A small-molecule ligand and the protein it binds are described below.
Small molecule (SMILES): CC(C)C[C@H](NC(=O)[C@H](C)NC(=O)C[C@@H](c1ccccc1[N+](=O)O)N1O[C@H]1[C@H](Cc1ccc(O)cc1)NC(=O)[C@H](CC(N)=O)NC(=O)CNC(=O)[C@@H]1CCCN1C(=O)[C@H](C)NC(=O)[C@@H](N)Cc1ccccc1)C(=O)O

Sequence of chain 1.J:
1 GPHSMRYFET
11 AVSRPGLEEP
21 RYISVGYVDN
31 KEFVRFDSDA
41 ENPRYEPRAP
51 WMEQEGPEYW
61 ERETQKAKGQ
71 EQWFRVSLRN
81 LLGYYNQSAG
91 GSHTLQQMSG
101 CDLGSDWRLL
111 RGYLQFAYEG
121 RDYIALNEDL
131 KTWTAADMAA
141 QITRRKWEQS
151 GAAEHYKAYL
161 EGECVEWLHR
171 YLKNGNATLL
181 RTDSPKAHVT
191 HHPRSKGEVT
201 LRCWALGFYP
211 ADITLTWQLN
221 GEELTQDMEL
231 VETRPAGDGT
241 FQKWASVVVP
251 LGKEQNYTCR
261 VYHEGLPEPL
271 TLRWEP

Binding-site contacts:
Ligand atom OXT contacts residue TYR84 of chain 1.J at 3.4 Å (h-bond).
Ligand atom O contacts residue LYS66 of chain 1.J at 3.0 Å (salt-bridge).
Ligand atom O contacts residue TYR84 of chain 1.J at 2.7 Å (h-bond).
Ligand atom CB contacts residue GLN70 of chain 1.J at 3.3 Å.
Ligand atom CG contacts residue GLN70 of chain 1.J at 3.1 Å.
Ligand atom CD1 contacts residue TRP167 of chain 1.J at 3.0 Å (hydrophobic).
Ligand atom OAC contacts residue SER150 of chain 1.J at 3.4 Å (h-bond).
Ligand atom O contacts residue HIS155 of chain 1.J at 3.2 Å.
Ligand atom O contacts residue GLN70 of chain 1.J at 3.4 Å (h-bond).
Ligand atom CE1 contacts residue TRP167 of chain 1.J at 3.4 Å (hydrophobic).
Ligand atom CZ contacts residue LYS66 of chain 1.J at 3.2 Å.
Ligand atom N contacts residue TYR7 of chain 1.J at 3.2 Å (h-bond).
Ligand atom C contacts residue TYR7 of chain 1.J at 3.3 Å (hydrophobic).
Ligand atom OD1 contacts residue GLN97 of chain 1.J at 3.1 Å (h-bond).
Ligand atom CA contacts residue GLU63 of chain 1.J at 3.3 Å.
Ligand atom CD1 contacts residue TRP147 of chain 1.J at 3.4 Å (hydrophobic).
Ligand atom N contacts residue GLU63 of chain 1.J at 3.4 Å (salt-bridge).
Ligand atom N contacts residue GLN70 of chain 1.J at 3.3 Å (h-bond).
Ligand atom O contacts residue TYR7 of chain 1.J at 3.2 Å.
Ligand atom OXT contacts residue ASN80 of chain 1.J at 3.1 Å (h-bond).
Ligand atom CE1 contacts residue LYS66 of chain 1.J at 3.3 Å.
Ligand atom CD contacts residue TYR159 of chain 1.J at 3.4 Å (hydrophobic).
Ligand atom O contacts residue TRP147 of chain 1.J at 3.3 Å (h-bond).
Ligand atom OAD contacts residue LYS146 of chain 1.J at 3.2 Å.
Ligand atom N contacts residue TYR7 of chain 1.J at 2.8 Å (h-bond).
Ligand atom O contacts residue THR143 of chain 1.J at 3.1 Å (h-bond).
Ligand atom N contacts residue GLU63 of chain 1.J at 3.0 Å (salt-bridge).
Ligand atom N contacts residue TYR171 of chain 1.J at 2.7 Å (h-bond).
Ligand atom N contacts residue SER77 of chain 1.J at 3.3 Å (h-bond).
Ligand atom O contacts residue TRP147 of chain 1.J at 3.3 Å (h-bond).
Ligand atom O contacts residue LYS146 of chain 1.J at 2.8 Å (salt-bridge).
Ligand atom CA contacts residue TYR7 of chain 1.J at 3.4 Å (hydrophobic).
Ligand atom CG contacts residue SER99 of chain 1.J at 3.4 Å.
Ligand atom CD2 contacts residue LYS66 of chain 1.J at 3.4 Å.
Ligand atom CG contacts residue TRP167 of chain 1.J at 3.3 Å (hydrophobic).
Ligand atom CB contacts residue TRP167 of chain 1.J at 3.4 Å (hydrophobic).
Ligand atom ND2 contacts residue GLN70 of chain 1.J at 3.1 Å (h-bond).
Ligand atom O contacts residue TYR159 of chain 1.J at 2.6 Å (h-bond).
Ligand atom CD1 contacts residue TRP73 of chain 1.J at 3.3 Å (hydrophobic).
Ligand atom CE2 contacts residue LYS66 of chain 1.J at 3.2 Å.